Binding-site contacts:
Ligand atom C5 contacts residue ASN234 of chain 1.E at 3.7 Å.
Ligand atom O5 contacts residue THR236 of chain 1.E at 3.6 Å.
Ligand atom C6 contacts residue THR236 of chain 1.E at 3.5 Å.
Ligand atom N2 contacts residue ASN234 of chain 1.E at 2.9 Å (h-bond).
Ligand atom C1 contacts residue THR236 of chain 1.E at 4.0 Å.
Ligand atom O5 contacts residue THR108 of chain 1.E at 3.1 Å.
Ligand atom C7 contacts residue ASN234 of chain 1.E at 3.0 Å.
Ligand atom C3 contacts residue ASN234 of chain 1.E at 3.8 Å.
Ligand atom C1 contacts residue ASN234 of chain 1.E at 1.4 Å.
Ligand atom C6 contacts residue THR108 of chain 1.E at 3.6 Å.
Ligand atom C1 contacts residue THR108 of chain 1.E at 4.2 Å.
Ligand atom C2 contacts residue ASN234 of chain 1.E at 2.4 Å.
Ligand atom O7 contacts residue ASN234 of chain 1.E at 2.5 Å (h-bond).
Ligand atom C5 contacts residue THR236 of chain 1.E at 3.8 Å.
Ligand atom O6 contacts residue THR236 of chain 1.E at 4.3 Å.
Ligand atom C5 contacts residue THR108 of chain 1.E at 4.0 Å.
Ligand atom C4 contacts residue ASN234 of chain 1.E at 4.2 Å.
Ligand atom C8 contacts residue ASN234 of chain 1.E at 4.3 Å.
Ligand atom O6 contacts residue THR108 of chain 1.E at 3.2 Å.
Ligand atom O5 contacts residue ASN234 of chain 1.E at 2.4 Å (h-bond).

A protein and the small-molecule ligand that binds it are described below.
Small molecule (SMILES): CC(=O)N[C@@H]1[C@@H](O)[C@H](O)[C@@H](CO)O[C@H]1O

Sequence of chain 1.E:
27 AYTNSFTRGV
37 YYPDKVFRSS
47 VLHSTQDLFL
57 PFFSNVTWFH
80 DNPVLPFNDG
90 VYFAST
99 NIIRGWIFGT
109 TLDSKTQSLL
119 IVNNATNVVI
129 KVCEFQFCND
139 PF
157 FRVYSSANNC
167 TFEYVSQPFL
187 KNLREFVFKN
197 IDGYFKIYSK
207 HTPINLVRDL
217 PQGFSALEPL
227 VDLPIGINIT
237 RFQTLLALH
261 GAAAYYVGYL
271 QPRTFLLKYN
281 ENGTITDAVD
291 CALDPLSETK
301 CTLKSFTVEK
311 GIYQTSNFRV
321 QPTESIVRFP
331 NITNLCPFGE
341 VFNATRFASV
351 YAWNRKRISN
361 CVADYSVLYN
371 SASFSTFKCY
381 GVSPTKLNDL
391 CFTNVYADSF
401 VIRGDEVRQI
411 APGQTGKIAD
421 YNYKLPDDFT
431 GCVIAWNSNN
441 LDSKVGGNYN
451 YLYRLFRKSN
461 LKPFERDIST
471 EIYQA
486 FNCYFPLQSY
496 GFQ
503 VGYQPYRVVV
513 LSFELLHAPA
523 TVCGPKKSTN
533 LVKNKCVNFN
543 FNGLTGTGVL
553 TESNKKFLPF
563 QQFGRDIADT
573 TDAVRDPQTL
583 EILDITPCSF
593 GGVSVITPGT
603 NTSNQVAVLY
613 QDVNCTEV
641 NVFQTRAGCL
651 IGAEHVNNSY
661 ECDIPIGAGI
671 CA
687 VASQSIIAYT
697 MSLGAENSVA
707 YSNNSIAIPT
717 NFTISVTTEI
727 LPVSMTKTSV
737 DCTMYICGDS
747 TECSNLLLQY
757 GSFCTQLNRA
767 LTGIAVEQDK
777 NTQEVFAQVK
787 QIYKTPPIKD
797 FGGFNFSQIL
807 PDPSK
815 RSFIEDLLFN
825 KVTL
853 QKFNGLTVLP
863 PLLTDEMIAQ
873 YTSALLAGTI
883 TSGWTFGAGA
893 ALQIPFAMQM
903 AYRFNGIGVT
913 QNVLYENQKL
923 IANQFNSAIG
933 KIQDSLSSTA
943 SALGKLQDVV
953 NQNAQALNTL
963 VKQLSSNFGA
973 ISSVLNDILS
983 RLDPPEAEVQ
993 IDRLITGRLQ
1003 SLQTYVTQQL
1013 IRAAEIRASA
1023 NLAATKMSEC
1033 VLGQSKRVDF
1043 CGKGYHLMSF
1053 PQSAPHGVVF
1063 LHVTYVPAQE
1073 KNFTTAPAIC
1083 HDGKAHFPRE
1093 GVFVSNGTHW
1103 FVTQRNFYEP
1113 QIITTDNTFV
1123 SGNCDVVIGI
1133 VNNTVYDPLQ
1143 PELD